Binding-site contacts:
Ligand atom N2 contacts residue TYR110 of chain 1.A at 4.3 Å.
Ligand atom O7 contacts residue ASN142 of chain 1.A at 3.1 Å (h-bond).
Ligand atom C1 contacts residue ASN142 of chain 1.A at 1.4 Å.
Ligand atom O5 contacts residue ASN142 of chain 1.A at 2.3 Å (h-bond).
Ligand atom C4 contacts residue ASN142 of chain 1.A at 4.2 Å.
Ligand atom C6 contacts residue ARG132 of chain 1.A at 4.2 Å.
Ligand atom C7 contacts residue TYR110 of chain 1.A at 4.4 Å (hydrophobic).
Ligand atom C1 contacts residue THR144 of chain 1.A at 3.5 Å.
Ligand atom C3 contacts residue ASN142 of chain 1.A at 3.8 Å.
Ligand atom C5 contacts residue ASN142 of chain 1.A at 3.6 Å.
Ligand atom C8 contacts residue ASN142 of chain 1.A at 4.5 Å.
Ligand atom C8 contacts residue TYR110 of chain 1.A at 3.8 Å (hydrophobic).
Ligand atom C5 contacts residue THR144 of chain 1.A at 3.7 Å.
Ligand atom N2 contacts residue ASN142 of chain 1.A at 3.0 Å (h-bond).
Ligand atom C2 contacts residue ASN142 of chain 1.A at 2.5 Å.
Ligand atom O5 contacts residue THR144 of chain 1.A at 3.7 Å.
Ligand atom C7 contacts residue ASN142 of chain 1.A at 3.2 Å.
Ligand atom C6 contacts residue THR144 of chain 1.A at 4.4 Å.
Ligand atom O7 contacts residue SER136 of chain 1.A at 4.1 Å.

This protein binds this small molecule.
Small molecule (SMILES): CC(=O)N[C@@H]1[C@@H](O)[C@H](O)[C@@H](CO)O[C@H]1O

Sequence of chain 1.A:
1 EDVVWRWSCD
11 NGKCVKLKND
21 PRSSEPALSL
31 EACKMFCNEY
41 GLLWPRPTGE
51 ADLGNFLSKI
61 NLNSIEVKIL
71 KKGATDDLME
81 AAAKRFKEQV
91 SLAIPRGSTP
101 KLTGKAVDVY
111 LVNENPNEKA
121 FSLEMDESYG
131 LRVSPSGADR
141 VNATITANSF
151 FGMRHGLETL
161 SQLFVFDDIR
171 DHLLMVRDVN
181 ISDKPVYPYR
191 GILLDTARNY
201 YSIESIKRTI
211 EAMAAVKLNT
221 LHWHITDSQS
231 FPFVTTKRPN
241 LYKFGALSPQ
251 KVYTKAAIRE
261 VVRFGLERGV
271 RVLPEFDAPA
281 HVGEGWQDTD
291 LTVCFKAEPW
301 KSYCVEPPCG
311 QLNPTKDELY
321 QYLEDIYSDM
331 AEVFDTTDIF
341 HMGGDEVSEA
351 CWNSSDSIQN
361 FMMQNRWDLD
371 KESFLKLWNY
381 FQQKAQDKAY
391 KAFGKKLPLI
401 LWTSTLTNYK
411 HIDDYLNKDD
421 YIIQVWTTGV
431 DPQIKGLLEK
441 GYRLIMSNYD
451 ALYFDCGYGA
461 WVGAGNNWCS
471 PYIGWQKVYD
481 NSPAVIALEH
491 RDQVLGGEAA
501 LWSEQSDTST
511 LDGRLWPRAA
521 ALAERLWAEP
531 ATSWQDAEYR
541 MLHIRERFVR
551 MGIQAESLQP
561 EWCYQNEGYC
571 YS